This protein binds this small molecule.
Small molecule (SMILES): CC(=O)N[C@@H]1[C@@H](O)[C@H](O)[C@@H](CO)O[C@H]1O

Binding-site contacts:
Ligand atom C8 contacts residue PHE243 of chain 1.C at 4.3 Å (hydrophobic).
Ligand atom C5 contacts residue ASN146 of chain 1.C at 3.6 Å.
Ligand atom C8 contacts residue SER311 of chain 1.C at 4.0 Å.
Ligand atom C1 contacts residue SER311 of chain 1.C at 4.2 Å.
Ligand atom O7 contacts residue ASN146 of chain 1.C at 4.1 Å.
Ligand atom N2 contacts residue CYS309 of chain 1.C at 4.4 Å.
Ligand atom C3 contacts residue SER311 of chain 1.C at 4.2 Å.
Ligand atom C8 contacts residue VAL138 of chain 1.C at 4.0 Å (hydrophobic).
Ligand atom O3 contacts residue CYS309 of chain 1.C at 2.8 Å (h-bond).
Ligand atom O7 contacts residue ASN244 of chain 1.C at 4.2 Å.
Ligand atom C7 contacts residue ASN146 of chain 1.C at 3.8 Å.
Ligand atom O4 contacts residue ASP95 of chain 1.C at 4.4 Å.
Ligand atom C3 contacts residue ASN310 of chain 1.C at 4.0 Å.
Ligand atom O4 contacts residue ASN310 of chain 1.C at 4.2 Å.
Ligand atom C4 contacts residue ASP95 of chain 1.C at 3.8 Å.
Ligand atom C5 contacts residue ASN310 of chain 1.C at 3.5 Å.
Ligand atom O6 contacts residue LYS136 of chain 1.C at 3.4 Å (salt-bridge).
Ligand atom C3 contacts residue ASP95 of chain 1.C at 4.3 Å.
Ligand atom C1 contacts residue ASN146 of chain 1.C at 1.4 Å.
Ligand atom C7 contacts residue ASN244 of chain 1.C at 4.4 Å.
Ligand atom C7 contacts residue SER311 of chain 1.C at 4.1 Å.
Ligand atom C2 contacts residue SER311 of chain 1.C at 4.0 Å.
Ligand atom N2 contacts residue ASN146 of chain 1.C at 3.0 Å (h-bond).
Ligand atom C3 contacts residue CYS309 of chain 1.C at 3.8 Å (hydrophobic).
Ligand atom O5 contacts residue ASN146 of chain 1.C at 2.3 Å (h-bond).
Ligand atom O5 contacts residue LYS136 of chain 1.C at 3.5 Å (salt-bridge).
Ligand atom C8 contacts residue LEU145 of chain 1.C at 3.8 Å (hydrophobic).
Ligand atom O6 contacts residue ASP95 of chain 1.C at 4.4 Å.
Ligand atom C1 contacts residue LYS136 of chain 1.C at 4.2 Å.
Ligand atom C1 contacts residue ASN310 of chain 1.C at 3.9 Å.
Ligand atom O3 contacts residue ASP95 of chain 1.C at 4.0 Å.
Ligand atom C4 contacts residue ASN146 of chain 1.C at 4.2 Å.
Ligand atom C2 contacts residue ASN146 of chain 1.C at 2.5 Å.
Ligand atom O7 contacts residue PRO96 of chain 1.C at 3.8 Å.
Ligand atom C6 contacts residue LYS136 of chain 1.C at 4.4 Å.
Ligand atom C8 contacts residue ASN244 of chain 1.C at 3.9 Å.
Ligand atom N2 contacts residue SER311 of chain 1.C at 3.2 Å (h-bond).
Ligand atom C4 contacts residue ASN310 of chain 1.C at 4.1 Å.
Ligand atom C3 contacts residue ASN146 of chain 1.C at 3.8 Å.
Ligand atom O5 contacts residue ASN310 of chain 1.C at 4.0 Å.

Sequence of chain 1.C:
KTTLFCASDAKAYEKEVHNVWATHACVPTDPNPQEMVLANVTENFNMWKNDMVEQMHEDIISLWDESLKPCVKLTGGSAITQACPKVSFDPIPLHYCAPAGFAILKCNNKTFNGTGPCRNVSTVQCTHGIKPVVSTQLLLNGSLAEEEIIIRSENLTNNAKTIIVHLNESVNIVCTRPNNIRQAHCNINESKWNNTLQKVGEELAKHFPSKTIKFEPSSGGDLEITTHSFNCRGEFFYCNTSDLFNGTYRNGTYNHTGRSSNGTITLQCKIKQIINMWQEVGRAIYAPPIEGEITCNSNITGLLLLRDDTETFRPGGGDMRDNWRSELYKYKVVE